Binding-site contacts:
Ligand atom C7 contacts residue ASN666 of chain 7.B at 3.3 Å.
Ligand atom C5 contacts residue THR663 of chain 7.B at 4.1 Å.
Ligand atom C8 contacts residue LEU693 of chain 7.B at 4.3 Å (hydrophobic).
Ligand atom C6 contacts residue THR663 of chain 7.B at 3.9 Å.
Ligand atom C8 contacts residue PRO691 of chain 7.B at 4.4 Å (hydrophobic).
Ligand atom C8 contacts residue ASN666 of chain 7.B at 4.1 Å.
Ligand atom O5 contacts residue THR663 of chain 7.B at 4.4 Å.
Ligand atom C4 contacts residue ASN666 of chain 7.B at 4.2 Å.
Ligand atom C2 contacts residue ASN666 of chain 7.B at 2.5 Å.
Ligand atom N2 contacts residue ASN666 of chain 7.B at 2.9 Å (h-bond).
Ligand atom C1 contacts residue ASN666 of chain 7.B at 1.4 Å.
Ligand atom O7 contacts residue ASN666 of chain 7.B at 3.2 Å (h-bond).
Ligand atom C5 contacts residue ASN666 of chain 7.B at 3.7 Å.
Ligand atom O5 contacts residue ASN666 of chain 7.B at 2.4 Å (h-bond).
Ligand atom C3 contacts residue ASN666 of chain 7.B at 3.8 Å.

Sequence of chain 7.B:
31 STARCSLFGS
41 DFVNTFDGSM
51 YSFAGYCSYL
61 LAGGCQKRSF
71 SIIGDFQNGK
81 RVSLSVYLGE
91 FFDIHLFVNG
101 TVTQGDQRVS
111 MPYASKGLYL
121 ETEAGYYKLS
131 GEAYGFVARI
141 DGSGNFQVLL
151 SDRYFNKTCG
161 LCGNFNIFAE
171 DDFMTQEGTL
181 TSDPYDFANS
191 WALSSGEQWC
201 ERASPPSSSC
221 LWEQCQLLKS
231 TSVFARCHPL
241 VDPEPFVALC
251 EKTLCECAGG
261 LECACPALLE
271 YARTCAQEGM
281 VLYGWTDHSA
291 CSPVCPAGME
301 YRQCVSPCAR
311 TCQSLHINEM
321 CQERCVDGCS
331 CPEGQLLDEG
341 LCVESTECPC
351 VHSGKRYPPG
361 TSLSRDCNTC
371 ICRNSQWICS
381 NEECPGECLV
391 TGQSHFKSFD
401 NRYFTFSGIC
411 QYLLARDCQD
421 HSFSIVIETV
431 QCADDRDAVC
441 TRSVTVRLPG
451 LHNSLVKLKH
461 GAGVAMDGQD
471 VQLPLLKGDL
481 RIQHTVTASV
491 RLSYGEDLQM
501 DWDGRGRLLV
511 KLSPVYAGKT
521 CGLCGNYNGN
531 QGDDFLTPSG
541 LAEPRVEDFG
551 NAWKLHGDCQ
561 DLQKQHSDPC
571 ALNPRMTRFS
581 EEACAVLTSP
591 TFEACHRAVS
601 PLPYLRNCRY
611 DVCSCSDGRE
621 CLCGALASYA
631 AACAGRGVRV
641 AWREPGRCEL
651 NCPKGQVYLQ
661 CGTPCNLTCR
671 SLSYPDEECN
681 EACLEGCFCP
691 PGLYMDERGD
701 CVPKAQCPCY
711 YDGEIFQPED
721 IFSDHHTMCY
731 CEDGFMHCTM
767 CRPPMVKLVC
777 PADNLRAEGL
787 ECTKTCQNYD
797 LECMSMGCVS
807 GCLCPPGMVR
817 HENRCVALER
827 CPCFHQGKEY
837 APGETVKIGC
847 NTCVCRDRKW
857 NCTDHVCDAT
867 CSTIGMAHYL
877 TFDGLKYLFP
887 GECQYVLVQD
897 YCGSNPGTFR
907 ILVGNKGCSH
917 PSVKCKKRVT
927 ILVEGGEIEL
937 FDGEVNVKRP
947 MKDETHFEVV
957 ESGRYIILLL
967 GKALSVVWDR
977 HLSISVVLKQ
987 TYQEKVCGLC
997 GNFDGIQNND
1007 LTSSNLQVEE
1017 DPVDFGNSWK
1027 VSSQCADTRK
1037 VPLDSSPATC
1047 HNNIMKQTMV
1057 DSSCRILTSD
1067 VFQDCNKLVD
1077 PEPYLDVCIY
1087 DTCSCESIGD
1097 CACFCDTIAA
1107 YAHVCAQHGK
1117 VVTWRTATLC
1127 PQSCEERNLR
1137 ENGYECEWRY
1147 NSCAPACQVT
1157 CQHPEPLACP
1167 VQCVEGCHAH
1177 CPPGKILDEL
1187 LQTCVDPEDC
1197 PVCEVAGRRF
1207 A

The protein below binds the small molecule below.
Small molecule (SMILES): CC(=O)N[C@@H]1[C@@H](O)[C@H](O)[C@@H](CO)O[C@H]1O